Sequence of chain 1.OA:
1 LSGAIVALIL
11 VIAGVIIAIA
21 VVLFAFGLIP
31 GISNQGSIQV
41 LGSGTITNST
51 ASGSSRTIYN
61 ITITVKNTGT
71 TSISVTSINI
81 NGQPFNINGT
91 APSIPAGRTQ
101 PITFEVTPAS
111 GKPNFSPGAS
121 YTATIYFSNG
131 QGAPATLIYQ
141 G

This protein binds this small molecule.
Small molecule (SMILES): CC(=O)N[C@H]1[C@H](O[C@H]2[C@H](O)[C@@H](NC(C)=O)CO[C@@H]2CO)O[C@H](CO)[C@@H](O)[C@@H]1O[C@@H]1O[C@H](CS(=O)(=O)O)[C@@H](O)[C@H](O)[C@H]1O

Binding-site contacts:
Ligand atom C8 contacts residue TYR139 of chain 1.OA at 3.5 Å (hydrophobic).
Ligand atom C8 contacts residue ASN48 of chain 1.OA at 4.4 Å.
Ligand atom C7 contacts residue ASN48 of chain 1.OA at 3.4 Å.
Ligand atom C8 contacts residue THR50 of chain 1.OA at 3.7 Å.
Ligand atom C7 contacts residue THR57 of chain 1.OA at 3.8 Å.
Ligand atom O1S6 contacts residue SER52 of chain 1.OA at 3.3 Å (h-bond).
Ligand atom C8 contacts residue PHE115 of chain 1.OA at 3.9 Å (hydrophobic).
Ligand atom C8 contacts residue TYR59 of chain 1.OA at 3.3 Å (hydrophobic).
Ligand atom C6 contacts residue GLY53 of chain 1.OA at 3.8 Å.
Ligand atom C3 contacts residue ASN48 of chain 1.OA at 3.8 Å.
Ligand atom C7 contacts residue SER55 of chain 1.OA at 4.3 Å.
Ligand atom C8 contacts residue ARG56 of chain 1.OA at 4.3 Å.
Ligand atom O2 contacts residue ARG56 of chain 1.OA at 4.4 Å.
Ligand atom N2 contacts residue TYR139 of chain 1.OA at 3.9 Å.
Ligand atom C1 contacts residue THR50 of chain 1.OA at 4.0 Å.
Ligand atom O7 contacts residue ASN48 of chain 1.OA at 3.6 Å (h-bond).
Ligand atom C8 contacts residue THR57 of chain 1.OA at 3.9 Å.
Ligand atom C2 contacts residue ASN48 of chain 1.OA at 2.5 Å.
Ligand atom C8 contacts residue ASN114 of chain 1.OA at 4.2 Å.
Ligand atom N2 contacts residue GLY53 of chain 1.OA at 3.8 Å.
Ligand atom C6 contacts residue SER52 of chain 1.OA at 4.0 Å.
Ligand atom O3 contacts residue LYS112 of chain 1.OA at 4.5 Å.
Ligand atom O5 contacts residue THR50 of chain 1.OA at 3.4 Å.
Ligand atom C8 contacts residue SER55 of chain 1.OA at 2.9 Å.
Ligand atom C4 contacts residue ASN48 of chain 1.OA at 4.3 Å.
Ligand atom C7 contacts residue GLY53 of chain 1.OA at 4.2 Å.
Ligand atom C5 contacts residue ASN48 of chain 1.OA at 3.7 Å.
Ligand atom C7 contacts residue TYR139 of chain 1.OA at 4.0 Å (hydrophobic).
Ligand atom C5 contacts residue THR50 of chain 1.OA at 3.4 Å.
Ligand atom O1S6 contacts residue GLY53 of chain 1.OA at 3.8 Å.
Ligand atom C8 contacts residue GLY53 of chain 1.OA at 3.5 Å.
Ligand atom C6 contacts residue THR50 of chain 1.OA at 3.5 Å.
Ligand atom O5 contacts residue ASN48 of chain 1.OA at 2.4 Å (h-bond).
Ligand atom C1 contacts residue ASN48 of chain 1.OA at 1.5 Å.
Ligand atom O7 contacts residue TYR59 of chain 1.OA at 2.7 Å (h-bond).
Ligand atom C7 contacts residue TYR59 of chain 1.OA at 3.4 Å (hydrophobic).
Ligand atom N2 contacts residue ASN48 of chain 1.OA at 2.8 Å (h-bond).
Ligand atom O6 contacts residue SER52 of chain 1.OA at 4.3 Å.
Ligand atom O7 contacts residue THR57 of chain 1.OA at 3.2 Å.